This small molecule binds to this protein.
Small molecule (SMILES): CC(=O)N[C@H]1[C@H](O[C@H]2[C@H](O)[C@@H](NC(C)=O)CO[C@@H]2CO)O[C@H](CO)[C@@H](O[C@H]2O[C@H](CO)[C@@H](O)[C@H](O)[C@@H]2O)[C@@H]1O

Sequence of chain 1.A:
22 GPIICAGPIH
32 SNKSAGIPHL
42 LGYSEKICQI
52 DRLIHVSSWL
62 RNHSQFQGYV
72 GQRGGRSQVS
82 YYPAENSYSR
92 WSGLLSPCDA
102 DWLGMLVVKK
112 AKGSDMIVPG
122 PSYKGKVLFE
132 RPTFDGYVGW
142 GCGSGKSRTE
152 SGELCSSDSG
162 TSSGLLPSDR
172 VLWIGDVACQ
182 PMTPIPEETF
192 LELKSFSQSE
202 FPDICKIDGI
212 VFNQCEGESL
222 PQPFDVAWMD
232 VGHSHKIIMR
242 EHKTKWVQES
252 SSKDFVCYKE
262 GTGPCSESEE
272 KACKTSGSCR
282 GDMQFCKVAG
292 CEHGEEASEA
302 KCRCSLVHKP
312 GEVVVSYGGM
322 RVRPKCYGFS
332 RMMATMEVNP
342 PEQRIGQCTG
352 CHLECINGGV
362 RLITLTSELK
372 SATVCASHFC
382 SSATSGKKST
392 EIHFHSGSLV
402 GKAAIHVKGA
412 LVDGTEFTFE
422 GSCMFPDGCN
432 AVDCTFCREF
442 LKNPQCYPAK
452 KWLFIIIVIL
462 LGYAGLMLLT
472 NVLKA

Binding-site contacts:
Ligand atom C1 contacts residue HIS40 of chain 1.A at 3.9 Å.
Ligand atom N2 contacts residue ASN63 of chain 1.A at 2.8 Å (h-bond).
Ligand atom C7 contacts residue SER59 of chain 1.A at 4.1 Å.
Ligand atom O7 contacts residue HIS40 of chain 1.A at 3.3 Å.
Ligand atom C6 contacts residue HIS40 of chain 1.A at 4.0 Å.
Ligand atom N2 contacts residue HIS56 of chain 1.A at 4.5 Å.
Ligand atom C3 contacts residue HIS40 of chain 1.A at 4.1 Å.
Ligand atom C4 contacts residue HIS40 of chain 1.A at 3.8 Å.
Ligand atom O7 contacts residue PRO39 of chain 1.A at 4.3 Å.
Ligand atom N2 contacts residue SER59 of chain 1.A at 4.0 Å.
Ligand atom O5 contacts residue HIS40 of chain 1.A at 2.7 Å (h-bond).
Ligand atom O6 contacts residue LEU41 of chain 1.A at 3.9 Å.
Ligand atom N2 contacts residue HIS40 of chain 1.A at 4.4 Å.
Ligand atom C7 contacts residue ASN63 of chain 1.A at 3.0 Å.
Ligand atom O5 contacts residue HIS40 of chain 1.A at 4.2 Å.
Ligand atom C1 contacts residue HIS40 of chain 1.A at 4.4 Å.
Ligand atom C1 contacts residue ASN63 of chain 1.A at 1.4 Å.
Ligand atom C8 contacts residue SER59 of chain 1.A at 3.2 Å.
Ligand atom C2 contacts residue ASN63 of chain 1.A at 2.5 Å.
Ligand atom C8 contacts residue TRP60 of chain 1.A at 3.5 Å (hydrophobic).
Ligand atom C5 contacts residue HIS40 of chain 1.A at 3.3 Å.
Ligand atom C2 contacts residue HIS40 of chain 1.A at 3.6 Å.
Ligand atom C8 contacts residue HIS56 of chain 1.A at 3.5 Å.
Ligand atom O6 contacts residue HIS40 of chain 1.A at 1.4 Å.
Ligand atom C7 contacts residue HIS56 of chain 1.A at 4.2 Å.
Ligand atom O6 contacts residue LEU42 of chain 1.A at 4.4 Å.
Ligand atom C7 contacts residue HIS40 of chain 1.A at 4.3 Å.
Ligand atom O3 contacts residue HIS40 of chain 1.A at 4.0 Å.
Ligand atom O5 contacts residue ASN63 of chain 1.A at 2.4 Å (h-bond).
Ligand atom C8 contacts residue ASN63 of chain 1.A at 4.2 Å.
Ligand atom O7 contacts residue ASN63 of chain 1.A at 2.9 Å (h-bond).
Ligand atom C4 contacts residue ASN63 of chain 1.A at 4.3 Å.
Ligand atom C5 contacts residue ASN63 of chain 1.A at 3.7 Å.
Ligand atom C6 contacts residue HIS40 of chain 1.A at 2.7 Å.
Ligand atom C3 contacts residue ASN63 of chain 1.A at 3.8 Å.
Ligand atom C5 contacts residue HIS40 of chain 1.A at 4.3 Å.
Ligand atom C4 contacts residue HIS40 of chain 1.A at 4.5 Å.